Binding-site contacts:
Ligand atom O1P contacts residue LYS78 of chain 1.A at 2.4 Å (salt-bridge).
Ligand atom O4' contacts residue ARG81 of chain 1.A at 3.1 Å (salt-bridge).
Ligand atom C5M contacts residue TYR107 of chain 1.A at 3.6 Å (hydrophobic).
Ligand atom C3' contacts residue TYR107 of chain 1.A at 3.8 Å (hydrophobic).
Ligand atom C5' contacts residue TYR107 of chain 1.A at 3.5 Å (hydrophobic).
Ligand atom C5' contacts residue ARG81 of chain 1.A at 4.0 Å.
Ligand atom N3 contacts residue TYR109 of chain 1.A at 3.4 Å.
Ligand atom O3' contacts residue LYS78 of chain 1.A at 3.3 Å (salt-bridge).
Ligand atom O5' contacts residue ARG81 of chain 1.A at 3.0 Å (salt-bridge).
Ligand atom C4 contacts residue TYR109 of chain 1.A at 3.5 Å (hydrophobic).
Ligand atom O6P contacts residue TYR107 of chain 1.A at 3.9 Å.
Ligand atom C5 contacts residue TYR107 of chain 1.A at 4.0 Å (hydrophobic).
Ligand atom P1 contacts residue LYS78 of chain 1.A at 3.6 Å.
Ligand atom C2 contacts residue ASP77 of chain 1.A at 4.0 Å.
Ligand atom C4 contacts residue LEU83 of chain 1.A at 3.7 Å (hydrophobic).
Ligand atom O5' contacts residue ARG35 of chain 1.A at 3.7 Å.
Ligand atom P2 contacts residue ARG35 of chain 1.A at 3.6 Å.
Ligand atom C5M contacts residue ARG35 of chain 1.A at 3.8 Å.
Ligand atom O2 contacts residue ASP77 of chain 1.A at 3.8 Å.
Ligand atom O2P contacts residue TYR79 of chain 1.A at 2.8 Å (h-bond).
Ligand atom O4 contacts residue TYR109 of chain 1.A at 3.8 Å.
Ligand atom O6P contacts residue ARG35 of chain 1.A at 2.8 Å (salt-bridge).
Ligand atom C5 contacts residue LEU83 of chain 1.A at 3.9 Å (hydrophobic).
Ligand atom O6P contacts residue ASP40 of chain 1.A at 3.3 Å (salt-bridge).
Ligand atom O4P contacts residue ARG35 of chain 1.A at 2.9 Å (salt-bridge).
Ligand atom O1P contacts residue TYR79 of chain 1.A at 3.2 Å (h-bond).
Ligand atom C2' contacts residue TYR109 of chain 1.A at 3.3 Å (hydrophobic).
Ligand atom O4 contacts residue LEU37 of chain 1.A at 3.7 Å.
Ligand atom P2 contacts residue ARG81 of chain 1.A at 3.9 Å.
Ligand atom O2 contacts residue TYR109 of chain 1.A at 3.9 Å.
Ligand atom P1 contacts residue TYR79 of chain 1.A at 3.6 Å.
Ligand atom O6P contacts residue CA1 of chain 1.B at 3.2 Å.
Ligand atom C2' contacts residue TYR107 of chain 1.A at 3.7 Å (hydrophobic).
Ligand atom O4P contacts residue ARG81 of chain 1.A at 2.9 Å (salt-bridge).
Ligand atom P2 contacts residue CA1 of chain 1.B at 4.1 Å.
Ligand atom C5M contacts residue LEU36 of chain 1.A at 3.8 Å (hydrophobic).
Ligand atom O4 contacts residue LEU83 of chain 1.A at 3.7 Å.
Ligand atom C2 contacts residue TYR109 of chain 1.A at 3.8 Å (hydrophobic).
Ligand atom N3 contacts residue LEU83 of chain 1.A at 3.7 Å.
Ligand atom C4' contacts residue ARG81 of chain 1.A at 3.9 Å.

Sequence of chain 1.A:
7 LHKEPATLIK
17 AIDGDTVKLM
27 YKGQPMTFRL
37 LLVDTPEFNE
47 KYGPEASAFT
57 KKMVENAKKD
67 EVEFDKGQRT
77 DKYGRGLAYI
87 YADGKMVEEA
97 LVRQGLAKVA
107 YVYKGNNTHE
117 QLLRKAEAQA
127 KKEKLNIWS

A protein and the small-molecule ligand that binds it are described below.
Small molecule (SMILES): Cc1cn([C@H]2C[C@H](OP(=O)(O)O)[C@@H](COP(=O)(O)O)O2)c(=O)[nH]c1=O